A protein and the small-molecule ligand that binds it are described below.
Small molecule (SMILES): Cc1cc(CCCCCOc2ccc(C3=NCCO3)cc2)on1

Sequence of chain 24.A:
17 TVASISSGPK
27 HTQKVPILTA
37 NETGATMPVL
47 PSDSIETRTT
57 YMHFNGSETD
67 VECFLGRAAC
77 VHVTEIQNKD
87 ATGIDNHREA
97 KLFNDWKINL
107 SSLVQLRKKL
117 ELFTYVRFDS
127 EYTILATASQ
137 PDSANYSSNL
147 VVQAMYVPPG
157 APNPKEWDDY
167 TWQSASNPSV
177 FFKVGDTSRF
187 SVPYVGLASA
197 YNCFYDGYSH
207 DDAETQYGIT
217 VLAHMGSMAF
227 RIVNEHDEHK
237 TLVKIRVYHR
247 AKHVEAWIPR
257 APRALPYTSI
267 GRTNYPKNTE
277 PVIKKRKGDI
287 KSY

Sequence of chain 24.C:
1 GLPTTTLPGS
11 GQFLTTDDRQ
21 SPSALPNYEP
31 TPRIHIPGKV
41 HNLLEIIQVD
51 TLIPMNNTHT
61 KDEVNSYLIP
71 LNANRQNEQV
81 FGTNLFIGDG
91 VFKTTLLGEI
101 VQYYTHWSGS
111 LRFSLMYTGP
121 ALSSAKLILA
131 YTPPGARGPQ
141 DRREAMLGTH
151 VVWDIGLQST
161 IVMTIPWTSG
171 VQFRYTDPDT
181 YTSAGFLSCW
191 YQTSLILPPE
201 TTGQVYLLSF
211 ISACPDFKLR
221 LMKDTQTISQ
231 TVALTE

Binding-site contacts:
Ligand atom C2A contacts residue PHE186 of chain 24.A at 3.3 Å (hydrophobic).
Ligand atom C5C contacts residue VAL191 of chain 24.A at 3.8 Å (hydrophobic).
Ligand atom C5B contacts residue TYR128 of chain 24.A at 4.0 Å (hydrophobic).
Ligand atom C4C contacts residue VAL191 of chain 24.A at 3.0 Å (hydrophobic).
Ligand atom C2C contacts residue TYR197 of chain 24.A at 3.7 Å (hydrophobic).
Ligand atom C4B contacts residue TYR152 of chain 24.A at 3.8 Å (hydrophobic).
Ligand atom C2B contacts residue VAL188 of chain 24.A at 3.5 Å (hydrophobic).
Ligand atom C5A contacts residue VAL176 of chain 24.A at 3.6 Å (hydrophobic).
Ligand atom C2A contacts residue TYR152 of chain 24.A at 3.6 Å (hydrophobic).
Ligand atom N3A contacts residue PHE186 of chain 24.A at 4.0 Å.
Ligand atom O1A contacts residue PHE186 of chain 24.A at 3.0 Å.
Ligand atom N3A contacts residue PRO174 of chain 24.A at 3.7 Å.
Ligand atom C3B contacts residue VAL188 of chain 24.A at 3.8 Å (hydrophobic).
Ligand atom C1C contacts residue MET221 of chain 24.A at 4.0 Å (hydrophobic).
Ligand atom C4C contacts residue VAL188 of chain 24.A at 3.7 Å (hydrophobic).
Ligand atom C1B contacts residue ILE104 of chain 24.A at 4.0 Å (hydrophobic).
Ligand atom C5A contacts residue ALA150 of chain 24.A at 4.0 Å (hydrophobic).
Ligand atom C5B contacts residue MET224 of chain 24.A at 3.8 Å (hydrophobic).
Ligand atom C6B contacts residue TYR128 of chain 24.A at 3.3 Å (hydrophobic).
Ligand atom N3A contacts residue ALA24 of chain 24.C at 3.8 Å.
Ligand atom C3B contacts residue TYR152 of chain 24.A at 3.7 Å (hydrophobic).
Ligand atom C1C contacts residue LEU106 of chain 24.A at 4.0 Å (hydrophobic).
Ligand atom C4A contacts residue PRO174 of chain 24.A at 3.1 Å (hydrophobic).
Ligand atom O1B contacts residue TYR128 of chain 24.A at 3.4 Å (h-bond).
Ligand atom C6B contacts residue ILE104 of chain 24.A at 3.6 Å (hydrophobic).
Ligand atom N2 contacts residue MET221 of chain 24.A at 3.3 Å (h-bond).
Ligand atom C1B contacts residue TYR128 of chain 24.A at 3.6 Å (hydrophobic).
Ligand atom C5B contacts residue PHE186 of chain 24.A at 3.9 Å (hydrophobic).
Ligand atom C2C contacts residue MET221 of chain 24.A at 4.0 Å (hydrophobic).
Ligand atom C5A contacts residue PHE186 of chain 24.A at 3.5 Å (hydrophobic).
Ligand atom N3A contacts residue TYR152 of chain 24.A at 3.5 Å.
Ligand atom C1C contacts residue TYR128 of chain 24.A at 3.9 Å (hydrophobic).
Ligand atom C4B contacts residue PHE186 of chain 24.A at 3.6 Å (hydrophobic).
Ligand atom C5 contacts residue MET221 of chain 24.A at 3.6 Å (hydrophobic).
Ligand atom C5C contacts residue VAL188 of chain 24.A at 4.1 Å (hydrophobic).
Ligand atom O1 contacts residue MET221 of chain 24.A at 2.5 Å (h-bond).
Ligand atom O1B contacts residue ILE104 of chain 24.A at 3.9 Å.
Ligand atom C3C contacts residue TYR128 of chain 24.A at 3.4 Å (hydrophobic).
Ligand atom C1B contacts residue VAL188 of chain 24.A at 3.8 Å (hydrophobic).
Ligand atom C4 contacts residue LEU106 of chain 24.A at 3.5 Å (hydrophobic).